Binding-site contacts:
Ligand atom OP2 contacts residue HIS128 of chain 1.B at 3.2 Å (h-bond).
Ligand atom P contacts residue ALA121 of chain 1.B at 4.1 Å.
Ligand atom C2' contacts residue TRP139 of chain 1.A at 3.8 Å (hydrophobic).
Ligand atom C6 contacts residue TRP139 of chain 1.A at 4.0 Å (hydrophobic).
Ligand atom P contacts residue ASN115 of chain 1.B at 3.7 Å.
Ligand atom O3' contacts residue ALA121 of chain 1.B at 2.9 Å (h-bond).
Ligand atom C1' contacts residue SER123 of chain 1.B at 3.5 Å.
Ligand atom C3' contacts residue ALA121 of chain 1.B at 3.3 Å (hydrophobic).
Ligand atom O6 contacts residue HIS130 of chain 1.B at 3.1 Å (h-bond).
Ligand atom C4' contacts residue SER123 of chain 1.B at 3.8 Å.
Ligand atom OP1 contacts residue SER123 of chain 1.B at 2.5 Å (h-bond).
Ligand atom N1 contacts residue TRP139 of chain 1.A at 3.8 Å.
Ligand atom C3' contacts residue TRP139 of chain 1.A at 3.4 Å (hydrophobic).
Ligand atom C4' contacts residue ALA121 of chain 1.B at 3.2 Å (hydrophobic).
Ligand atom C5 contacts residue TRP139 of chain 1.A at 4.1 Å (hydrophobic).
Ligand atom OP2 contacts residue ASN115 of chain 1.B at 2.6 Å (h-bond).
Ligand atom OP1 contacts residue HIS128 of chain 1.B at 3.6 Å.
Ligand atom O2 contacts residue TRP139 of chain 1.A at 3.5 Å (h-bond).
Ligand atom OP1 contacts residue GLN122 of chain 1.B at 3.3 Å.
Ligand atom C2 contacts residue TRP139 of chain 1.A at 3.5 Å (hydrophobic).
Ligand atom C4' contacts residue HIS130 of chain 1.B at 4.1 Å.
Ligand atom C4 contacts residue TRP139 of chain 1.A at 3.9 Å (hydrophobic).
Ligand atom C4' contacts residue ASN115 of chain 1.B at 3.5 Å.
Ligand atom O2 contacts residue ALA61 of chain 1.B at 4.2 Å.
Ligand atom O4' contacts residue ALA121 of chain 1.B at 3.6 Å (h-bond).
Ligand atom OP1 contacts residue ALA121 of chain 1.B at 4.0 Å.
Ligand atom P contacts residue HIS128 of chain 1.B at 3.2 Å.
Ligand atom P contacts residue HIS130 of chain 1.B at 3.5 Å.
Ligand atom P contacts residue GLN122 of chain 1.B at 4.2 Å.
Ligand atom O4' contacts residue SER123 of chain 1.B at 2.8 Å (h-bond).
Ligand atom O3' contacts residue SER123 of chain 1.B at 4.1 Å.
Ligand atom N3 contacts residue GLN63 of chain 1.B at 3.7 Å.
Ligand atom C2' contacts residue ALA121 of chain 1.B at 4.1 Å (hydrophobic).
Ligand atom C2' contacts residue SER123 of chain 1.B at 3.7 Å.
Ligand atom OP1 contacts residue VAL124 of chain 1.B at 3.0 Å (h-bond).
Ligand atom OP2 contacts residue HIS130 of chain 1.B at 2.9 Å (h-bond).
Ligand atom P contacts residue SER123 of chain 1.B at 3.8 Å.
Ligand atom OP2 contacts residue GLN122 of chain 1.B at 4.2 Å.
Ligand atom O6 contacts residue HIS128 of chain 1.B at 2.6 Å (h-bond).
Ligand atom N3 contacts residue TRP139 of chain 1.A at 3.6 Å.

Sequence of chain 1.B:
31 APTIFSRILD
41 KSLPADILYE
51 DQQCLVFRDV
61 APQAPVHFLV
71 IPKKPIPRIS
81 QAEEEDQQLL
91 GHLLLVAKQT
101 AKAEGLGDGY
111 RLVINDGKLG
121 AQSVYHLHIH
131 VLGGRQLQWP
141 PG

Sequence of chain 1.A:
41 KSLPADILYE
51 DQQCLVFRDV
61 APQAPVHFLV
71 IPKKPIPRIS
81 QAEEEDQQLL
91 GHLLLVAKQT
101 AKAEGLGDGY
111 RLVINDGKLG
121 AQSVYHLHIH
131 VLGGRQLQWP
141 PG

A protein and the small-molecule ligand that binds it are described below.
Small molecule (SMILES): Nc1ccn(C[C@@H](CO)OCP(=O)(O)O)c(=O)n1